A small-molecule ligand and the protein it binds are described below.
Small molecule (SMILES): CC(C)(COP(=O)(O)OP(=O)(O)OC[C@H]1O[C@@H](n2cnc3c(N)ncnc32)[C@H](O)[C@@H]1OP(=O)(O)O)[C@@H](O)C(=O)NCCC(=O)NCCS/C(O)=C/c1cc(O)cc(O)c1

Sequence of chain 1.H:
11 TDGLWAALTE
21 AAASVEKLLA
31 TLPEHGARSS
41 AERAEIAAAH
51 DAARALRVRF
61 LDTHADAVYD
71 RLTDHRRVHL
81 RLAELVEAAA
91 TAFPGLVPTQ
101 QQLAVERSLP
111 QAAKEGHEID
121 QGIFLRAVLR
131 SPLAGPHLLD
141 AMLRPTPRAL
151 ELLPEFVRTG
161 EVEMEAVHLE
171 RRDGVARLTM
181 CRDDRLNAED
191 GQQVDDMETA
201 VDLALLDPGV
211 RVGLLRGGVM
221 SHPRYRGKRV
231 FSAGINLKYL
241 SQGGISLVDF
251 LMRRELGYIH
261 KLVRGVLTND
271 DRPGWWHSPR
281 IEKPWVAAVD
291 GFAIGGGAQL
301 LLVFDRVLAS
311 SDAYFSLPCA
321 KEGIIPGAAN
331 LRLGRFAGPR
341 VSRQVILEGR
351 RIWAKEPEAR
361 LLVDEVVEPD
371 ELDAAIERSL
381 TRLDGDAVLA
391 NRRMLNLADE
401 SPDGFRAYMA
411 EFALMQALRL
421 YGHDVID

Binding-site contacts:
Ligand atom CAJ contacts residue ARG254 of chain 1.H at 3.4 Å.
Ligand atom N4P contacts residue ALA233 of chain 1.H at 3.2 Å (h-bond).
Ligand atom OAK contacts residue GLN416 of chain 1.H at 3.2 Å (h-bond).
Ligand atom OAD contacts residue GLY296 of chain 1.H at 3.0 Å (h-bond).
Ligand atom CAI contacts residue ARG254 of chain 1.H at 3.1 Å.
Ligand atom CAG contacts residue ILE325 of chain 1.H at 3.4 Å (hydrophobic).
Ligand atom O5' contacts residue LEU186 of chain 1.H at 3.6 Å.
Ligand atom C12 contacts residue TYR225 of chain 1.H at 3.3 Å (hydrophobic).
Ligand atom N1A contacts residue ASN236 of chain 1.H at 2.8 Å.
Ligand atom C6A contacts residue ILE235 of chain 1.H at 3.0 Å (hydrophobic).
Ligand atom C5' contacts residue HIS222 of chain 1.H at 3.3 Å.
Ligand atom C2A contacts residue ASN236 of chain 1.H at 3.4 Å.
Ligand atom CAC contacts residue ILE324 of chain 1.H at 3.5 Å (hydrophobic).
Ligand atom O5A contacts residue TYR225 of chain 1.H at 2.9 Å (h-bond).
Ligand atom C2A contacts residue LEU237 of chain 1.H at 3.3 Å (hydrophobic).
Ligand atom OAL contacts residue GLU189 of chain 1.H at 2.6 Å (salt-bridge).
Ligand atom O2A contacts residue ARG224 of chain 1.H at 3.3 Å.
Ligand atom OAD contacts residue ILE235 of chain 1.H at 2.7 Å (h-bond).
Ligand atom CAB contacts residue ILE235 of chain 1.H at 3.4 Å (hydrophobic).
Ligand atom N7A contacts residue ALA233 of chain 1.H at 3.4 Å.
Ligand atom O8A contacts residue HIS222 of chain 1.H at 3.5 Å (h-bond).
Ligand atom CAG contacts residue ILE324 of chain 1.H at 3.5 Å (hydrophobic).
Ligand atom OAD contacts residue GLY234 of chain 1.H at 3.5 Å.
Ligand atom CAJ contacts residue GLU189 of chain 1.H at 3.5 Å.
Ligand atom SAA contacts residue CYS319 of chain 1.H at 3.4 Å (h-bond).
Ligand atom C5P contacts residue LEU237 of chain 1.H at 3.3 Å (hydrophobic).
Ligand atom N1A contacts residue ILE235 of chain 1.H at 2.9 Å (h-bond).
Ligand atom C13 contacts residue TYR314 of chain 1.H at 3.5 Å (hydrophobic).
Ligand atom O5P contacts residue LEU237 of chain 1.H at 3.1 Å.
Ligand atom CAE contacts residue GLU189 of chain 1.H at 3.5 Å.
Ligand atom OAL contacts residue GLY296 of chain 1.H at 3.5 Å.
Ligand atom OAD contacts residue GLY295 of chain 1.H at 3.5 Å.
Ligand atom O2A contacts residue HIS222 of chain 1.H at 3.1 Å.
Ligand atom OAL contacts residue ARG254 of chain 1.H at 2.6 Å.
Ligand atom N6A contacts residue ALA233 of chain 1.H at 2.9 Å (h-bond).
Ligand atom N6A contacts residue ILE235 of chain 1.H at 2.3 Å (h-bond).
Ligand atom N1A contacts residue LEU237 of chain 1.H at 2.7 Å (h-bond).
Ligand atom OAK contacts residue GLY327 of chain 1.H at 3.0 Å (h-bond).
Ligand atom C6P contacts residue ALA233 of chain 1.H at 3.3 Å (hydrophobic).
Ligand atom OAK contacts residue ILE325 of chain 1.H at 3.2 Å (h-bond).